A small-molecule ligand and the protein it binds are described below.
Small molecule (SMILES): C[C@@H](O)CCn1c(=O)n(C)c2ccc(Nc3ccnc(Cl)c3C#N)cc21

Sequence of chain 1.A:
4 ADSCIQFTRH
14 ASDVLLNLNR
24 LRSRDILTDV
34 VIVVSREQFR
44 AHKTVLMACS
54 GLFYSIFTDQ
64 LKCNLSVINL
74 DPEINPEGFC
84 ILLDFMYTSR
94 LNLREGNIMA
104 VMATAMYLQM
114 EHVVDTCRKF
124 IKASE

Sequence of chain 2.A:
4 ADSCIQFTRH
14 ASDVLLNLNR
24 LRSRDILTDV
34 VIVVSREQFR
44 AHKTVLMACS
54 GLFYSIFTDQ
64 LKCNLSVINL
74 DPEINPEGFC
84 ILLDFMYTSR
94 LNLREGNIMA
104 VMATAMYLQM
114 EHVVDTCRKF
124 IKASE

Binding-site contacts:
Ligand atom O contacts residue GLU114 of chain 1.A at 3.0 Å (salt-bridge).
Ligand atom C13 contacts residue ALA51 of chain 1.A at 3.9 Å (hydrophobic).
Ligand atom C7 contacts residue GLY54 of chain 1.A at 3.4 Å.
Ligand atom O contacts residue GLN112 of chain 1.A at 3.2 Å (h-bond).
Ligand atom C10 contacts residue ALA51 of chain 1.A at 3.4 Å (hydrophobic).
Ligand atom N4 contacts residue LEU24 of chain 2.A at 3.5 Å.
Ligand atom C17 contacts residue MET50 of chain 1.A at 3.5 Å (hydrophobic).
Ligand atom C1 contacts residue TYR57 of chain 1.A at 3.6 Å (hydrophobic).
Ligand atom O1 contacts residue HIS115 of chain 1.A at 3.4 Å.
Ligand atom N3 contacts residue GLN112 of chain 1.A at 3.3 Å (h-bond).
Ligand atom C13 contacts residue CYS52 of chain 1.A at 3.4 Å (hydrophobic).
Ligand atom N4 contacts residue MET50 of chain 1.A at 3.2 Å.
Ligand atom N1 contacts residue TYR57 of chain 1.A at 3.8 Å.
Ligand atom C11 contacts residue GLN112 of chain 1.A at 3.3 Å.
Ligand atom N contacts residue ARG23 of chain 2.A at 3.7 Å.
Ligand atom O contacts residue MET113 of chain 1.A at 3.5 Å.
Ligand atom CL contacts residue LEU24 of chain 2.A at 3.5 Å.
Ligand atom C17 contacts residue ASN20 of chain 2.A at 3.7 Å.
Ligand atom C12 contacts residue GLU114 of chain 1.A at 3.7 Å.
Ligand atom C12 contacts residue GLN112 of chain 1.A at 3.3 Å.
Ligand atom C3 contacts residue TYR57 of chain 1.A at 3.6 Å (hydrophobic).
Ligand atom N3 contacts residue GLY54 of chain 1.A at 3.8 Å.
Ligand atom C17 contacts residue TYR57 of chain 1.A at 3.5 Å (hydrophobic).
Ligand atom N2 contacts residue CYS52 of chain 1.A at 3.8 Å.
Ligand atom N1 contacts residue ASN20 of chain 2.A at 3.6 Å.
Ligand atom C10 contacts residue ASN20 of chain 2.A at 3.6 Å.
Ligand atom C5 contacts residue MET50 of chain 1.A at 3.5 Å (hydrophobic).
Ligand atom CL contacts residue ASN20 of chain 2.A at 3.4 Å.
Ligand atom C1 contacts residue ASN20 of chain 2.A at 3.9 Å.
Ligand atom C10 contacts residue MET50 of chain 1.A at 3.7 Å (hydrophobic).
Ligand atom N4 contacts residue ALA51 of chain 1.A at 3.3 Å (h-bond).
Ligand atom C3 contacts residue ASN20 of chain 2.A at 3.7 Å.
Ligand atom C16 contacts residue ALA51 of chain 1.A at 3.4 Å (hydrophobic).
Ligand atom CL contacts residue ARG23 of chain 2.A at 3.1 Å.
Ligand atom C8 contacts residue GLY54 of chain 1.A at 3.5 Å.
Ligand atom C2 contacts residue ASN20 of chain 2.A at 3.7 Å.
Ligand atom C17 contacts residue LEU24 of chain 2.A at 3.8 Å (hydrophobic).
Ligand atom C16 contacts residue ASP16 of chain 2.A at 3.6 Å.
Ligand atom C2 contacts residue TYR57 of chain 1.A at 3.5 Å (hydrophobic).
Ligand atom N1 contacts residue MET50 of chain 1.A at 2.9 Å (h-bond).